A protein and the small-molecule ligand that binds it are described below.
Small molecule (SMILES): O/N=C/c1cccc[n+]1CCCCCCC[n+]1ccccc1/C=N/O

Binding-site contacts:
Ligand atom C5A contacts residue TRP86 of chain 1.A at 3.4 Å (hydrophobic).
Ligand atom C17 contacts residue TRP286 of chain 1.A at 3.4 Å (hydrophobic).
Ligand atom C11 contacts residue TYR124 of chain 1.A at 3.6 Å (hydrophobic).
Ligand atom C8 contacts residue TYR124 of chain 1.A at 3.3 Å (hydrophobic).
Ligand atom C23 contacts residue TYR72 of chain 1.A at 3.6 Å (hydrophobic).
Ligand atom N27 contacts residue TYR72 of chain 1.A at 3.8 Å.
Ligand atom O28 contacts residue TRP286 of chain 1.A at 3.6 Å.
Ligand atom C6 contacts residue TYR337 of chain 1.A at 3.2 Å (hydrophobic).
Ligand atom C24 contacts residue TYR72 of chain 1.A at 3.4 Å (hydrophobic).
Ligand atom C24 contacts residue TRP286 of chain 1.A at 3.5 Å (hydrophobic).
Ligand atom C14 contacts residue TYR72 of chain 1.A at 3.6 Å (hydrophobic).
Ligand atom C25 contacts residue TYR72 of chain 1.A at 3.4 Å (hydrophobic).
Ligand atom C4 contacts residue TRP86 of chain 1.A at 3.3 Å (hydrophobic).
Ligand atom N27 contacts residue TRP286 of chain 1.A at 2.9 Å.
Ligand atom C5A contacts residue TYR337 of chain 1.A at 3.6 Å (hydrophobic).
Ligand atom C25 contacts residue TRP286 of chain 1.A at 3.2 Å (hydrophobic).
Ligand atom C5 contacts residue TYR124 of chain 1.A at 3.2 Å (hydrophobic).
Ligand atom C22 contacts residue TRP286 of chain 1.A at 3.5 Å (hydrophobic).
Ligand atom C8A contacts residue TYR337 of chain 1.A at 3.1 Å (hydrophobic).
Ligand atom O10 contacts residue PHE338 of chain 1.A at 2.7 Å.
Ligand atom C26 contacts residue TRP286 of chain 1.A at 3.5 Å (hydrophobic).
Ligand atom O10 contacts residue TYR337 of chain 1.A at 2.9 Å.
Ligand atom C8 contacts residue TYR341 of chain 1.A at 3.4 Å (hydrophobic).
Ligand atom C26 contacts residue TYR72 of chain 1.A at 3.3 Å (hydrophobic).
Ligand atom C7 contacts residue TYR337 of chain 1.A at 3.5 Å (hydrophobic).
Ligand atom N9 contacts residue TYR337 of chain 1.A at 3.1 Å.
Ligand atom O28 contacts residue GLU285 of chain 1.A at 3.3 Å (salt-bridge).
Ligand atom C2 contacts residue TYR341 of chain 1.A at 3.6 Å (hydrophobic).
Ligand atom N20 contacts residue TRP286 of chain 1.A at 3.3 Å.
Ligand atom O10 contacts residue HIS447 of chain 1.A at 3.4 Å (h-bond).
Ligand atom C21 contacts residue TRP286 of chain 1.A at 3.4 Å (hydrophobic).
Ligand atom C23 contacts residue TRP286 of chain 1.A at 3.5 Å (hydrophobic).
Ligand atom O28 contacts residue TYR72 of chain 1.A at 3.5 Å.
Ligand atom C2 contacts residue TYR124 of chain 1.A at 3.5 Å (hydrophobic).
Ligand atom C1 contacts residue TYR341 of chain 1.A at 3.7 Å (hydrophobic).
Ligand atom C5A contacts residue SUN203 of chain 1.A at 3.4 Å.
Ligand atom N9 contacts residue HIS447 of chain 1.A at 3.3 Å (h-bond).
Ligand atom N20 contacts residue TYR72 of chain 1.A at 3.8 Å.
Ligand atom C1 contacts residue TYR124 of chain 1.A at 3.2 Å (hydrophobic).
Ligand atom N9 contacts residue PHE338 of chain 1.A at 3.3 Å.

Sequence of chain 1.A:
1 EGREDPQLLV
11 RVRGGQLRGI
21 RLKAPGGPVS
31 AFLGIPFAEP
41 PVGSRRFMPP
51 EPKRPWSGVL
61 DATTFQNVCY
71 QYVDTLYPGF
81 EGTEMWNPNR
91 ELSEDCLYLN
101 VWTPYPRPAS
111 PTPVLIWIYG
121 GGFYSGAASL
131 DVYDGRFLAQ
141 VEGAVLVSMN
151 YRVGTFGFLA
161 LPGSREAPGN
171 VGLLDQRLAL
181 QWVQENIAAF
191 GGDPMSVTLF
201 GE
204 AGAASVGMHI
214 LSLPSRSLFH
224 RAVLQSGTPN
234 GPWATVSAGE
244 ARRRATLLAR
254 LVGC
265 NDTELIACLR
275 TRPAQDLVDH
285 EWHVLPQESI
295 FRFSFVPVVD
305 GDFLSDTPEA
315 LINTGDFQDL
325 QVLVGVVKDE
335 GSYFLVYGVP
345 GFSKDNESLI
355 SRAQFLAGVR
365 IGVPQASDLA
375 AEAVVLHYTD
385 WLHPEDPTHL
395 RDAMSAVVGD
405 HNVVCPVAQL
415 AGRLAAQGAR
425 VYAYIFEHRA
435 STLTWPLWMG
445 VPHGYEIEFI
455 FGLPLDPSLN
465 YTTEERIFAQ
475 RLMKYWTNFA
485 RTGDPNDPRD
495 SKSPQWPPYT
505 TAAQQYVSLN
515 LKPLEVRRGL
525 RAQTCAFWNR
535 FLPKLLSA